Binding-site contacts:
Ligand atom C7 contacts residue PRO163 of chain 1.A at 4.3 Å (hydrophobic).
Ligand atom C5 contacts residue ASN121 of chain 1.A at 3.8 Å.
Ligand atom C1 contacts residue ASN121 of chain 1.A at 1.4 Å.
Ligand atom C3 contacts residue ASN121 of chain 1.A at 3.9 Å.
Ligand atom O7 contacts residue ASN121 of chain 1.A at 3.6 Å (h-bond).
Ligand atom C7 contacts residue ASN121 of chain 1.A at 3.4 Å.
Ligand atom C2 contacts residue ASN121 of chain 1.A at 2.5 Å.
Ligand atom O5 contacts residue ASN121 of chain 1.A at 2.5 Å (h-bond).
Ligand atom O7 contacts residue PRO163 of chain 1.A at 3.5 Å.
Ligand atom N2 contacts residue TYR186 of chain 1.A at 4.4 Å.
Ligand atom N2 contacts residue ASN121 of chain 1.A at 2.9 Å (h-bond).
Ligand atom C7 contacts residue TYR186 of chain 1.A at 3.6 Å (hydrophobic).
Ligand atom C8 contacts residue PRO163 of chain 1.A at 3.5 Å (hydrophobic).
Ligand atom C8 contacts residue TYR186 of chain 1.A at 3.6 Å (hydrophobic).
Ligand atom C8 contacts residue ASN121 of chain 1.A at 4.5 Å.
Ligand atom N2 contacts residue PRO163 of chain 1.A at 4.1 Å.
Ligand atom O7 contacts residue TYR186 of chain 1.A at 3.3 Å (h-bond).
Ligand atom C4 contacts residue ASN121 of chain 1.A at 4.3 Å.

Sequence of chain 1.A:
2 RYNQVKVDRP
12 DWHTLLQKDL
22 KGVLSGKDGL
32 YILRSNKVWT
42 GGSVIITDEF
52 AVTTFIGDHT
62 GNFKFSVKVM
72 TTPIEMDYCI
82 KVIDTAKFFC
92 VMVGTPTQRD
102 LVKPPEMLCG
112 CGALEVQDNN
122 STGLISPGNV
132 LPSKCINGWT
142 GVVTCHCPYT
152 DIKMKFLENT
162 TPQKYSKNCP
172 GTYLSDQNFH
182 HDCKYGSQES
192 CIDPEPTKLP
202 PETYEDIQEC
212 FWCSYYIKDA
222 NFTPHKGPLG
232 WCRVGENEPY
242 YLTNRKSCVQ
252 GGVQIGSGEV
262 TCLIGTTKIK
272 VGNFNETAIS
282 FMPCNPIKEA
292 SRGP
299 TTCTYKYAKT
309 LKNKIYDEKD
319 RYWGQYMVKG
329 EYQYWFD

This protein binds this small molecule.
Small molecule (SMILES): CC(=O)N[C@H]1[C@H](O[C@H]2[C@H](O)[C@@H](NC(C)=O)CO[C@@H]2CO)O[C@H](CO)[C@@H](O)[C@@H]1O